Sequence of chain 1.C:
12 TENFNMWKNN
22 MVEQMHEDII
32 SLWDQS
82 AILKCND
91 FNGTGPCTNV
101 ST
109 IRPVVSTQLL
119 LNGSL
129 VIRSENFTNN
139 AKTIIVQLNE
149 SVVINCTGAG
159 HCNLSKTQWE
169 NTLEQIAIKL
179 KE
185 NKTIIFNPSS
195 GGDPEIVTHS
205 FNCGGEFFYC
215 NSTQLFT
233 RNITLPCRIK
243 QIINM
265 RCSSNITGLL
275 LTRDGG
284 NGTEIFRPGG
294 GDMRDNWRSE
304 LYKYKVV

A protein and the small-molecule ligand that binds it are described below.
Small molecule (SMILES): CC(=O)N[C@@H]1[C@@H](O)[C@H](O)[C@@H](CO)O[C@H]1O

Binding-site contacts:
Ligand atom C5 contacts residue ASN134 of chain 1.C at 3.6 Å.
Ligand atom O5 contacts residue THR136 of chain 1.C at 4.0 Å.
Ligand atom C1 contacts residue ASN134 of chain 1.C at 1.4 Å.
Ligand atom O5 contacts residue ASN137 of chain 1.C at 3.8 Å.
Ligand atom C1 contacts residue THR136 of chain 1.C at 4.2 Å.
Ligand atom C1 contacts residue ASN137 of chain 1.C at 4.4 Å.
Ligand atom O6 contacts residue ASN134 of chain 1.C at 4.5 Å.
Ligand atom C6 contacts residue THR136 of chain 1.C at 4.2 Å.
Ligand atom C5 contacts residue THR136 of chain 1.C at 4.0 Å.
Ligand atom C2 contacts residue ASN134 of chain 1.C at 2.5 Å.
Ligand atom C8 contacts residue ASN134 of chain 1.C at 3.9 Å.
Ligand atom C7 contacts residue ASN134 of chain 1.C at 3.6 Å.
Ligand atom O6 contacts residue ASN137 of chain 1.C at 4.0 Å.
Ligand atom O5 contacts residue ASN134 of chain 1.C at 2.3 Å (h-bond).
Ligand atom C4 contacts residue ASN134 of chain 1.C at 4.2 Å.
Ligand atom C3 contacts residue ASN134 of chain 1.C at 3.8 Å.
Ligand atom N2 contacts residue ASN134 of chain 1.C at 3.0 Å (h-bond).